The protein below binds the small molecule below.
Small molecule (SMILES): [H]/N=C(\N)c1ccc(/C=N/OCC(=O)O)cc1

Sequence of chain 1.A:
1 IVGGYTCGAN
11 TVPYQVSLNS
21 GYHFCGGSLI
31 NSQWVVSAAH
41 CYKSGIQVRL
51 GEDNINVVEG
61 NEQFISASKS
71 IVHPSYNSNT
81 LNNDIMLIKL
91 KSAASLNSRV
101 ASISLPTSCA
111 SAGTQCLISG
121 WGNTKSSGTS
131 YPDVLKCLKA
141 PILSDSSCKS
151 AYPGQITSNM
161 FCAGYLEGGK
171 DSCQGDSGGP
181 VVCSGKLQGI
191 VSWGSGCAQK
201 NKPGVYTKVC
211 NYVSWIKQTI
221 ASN

Binding-site contacts:
Ligand atom C8 contacts residue GLY175 of chain 1.A at 3.8 Å.
Ligand atom C10 contacts residue GLY194 of chain 1.A at 3.4 Å.
Ligand atom C1 contacts residue SER172 of chain 1.A at 3.3 Å.
Ligand atom C1 contacts residue TRP193 of chain 1.A at 3.8 Å (hydrophobic).
Ligand atom N3 contacts residue GLY194 of chain 1.A at 3.8 Å.
Ligand atom N3 contacts residue GLY196 of chain 1.A at 2.9 Å (h-bond).
Ligand atom C10 contacts residue GLY196 of chain 1.A at 3.4 Å.
Ligand atom C10 contacts residue GLN174 of chain 1.A at 3.9 Å.
Ligand atom C2 contacts residue TRP193 of chain 1.A at 3.7 Å (hydrophobic).
Ligand atom C1 contacts residue ASP171 of chain 1.A at 3.5 Å.
Ligand atom O2 contacts residue SER177 of chain 1.A at 2.7 Å (h-bond).
Ligand atom N1 contacts residue ASP171 of chain 1.A at 2.9 Å (salt-bridge).
Ligand atom N3 contacts residue SER172 of chain 1.A at 3.5 Å (h-bond).
Ligand atom C9 contacts residue GLN174 of chain 1.A at 3.3 Å.
Ligand atom C6 contacts residue SER177 of chain 1.A at 3.1 Å.
Ligand atom N3 contacts residue CYS197 of chain 1.A at 3.8 Å.
Ligand atom C8 contacts residue SER177 of chain 1.A at 3.7 Å.
Ligand atom O1 contacts residue SER177 of chain 1.A at 3.4 Å (h-bond).
Ligand atom O2 contacts residue GLN174 of chain 1.A at 3.6 Å.
Ligand atom C1 contacts residue GLY196 of chain 1.A at 3.9 Å.
Ligand atom C6 contacts residue SER192 of chain 1.A at 3.8 Å.
Ligand atom C4 contacts residue SER177 of chain 1.A at 3.9 Å.
Ligand atom N3 contacts residue ASP171 of chain 1.A at 2.8 Å (salt-bridge).
Ligand atom N1 contacts residue TRP193 of chain 1.A at 3.9 Å.
Ligand atom O1 contacts residue HIS40 of chain 1.A at 3.9 Å.
Ligand atom O2 contacts residue GLY175 of chain 1.A at 2.9 Å (h-bond).
Ligand atom C4 contacts residue VAL191 of chain 1.A at 3.7 Å (hydrophobic).
Ligand atom C10 contacts residue TRP193 of chain 1.A at 3.8 Å (hydrophobic).
Ligand atom N2 contacts residue SER177 of chain 1.A at 3.6 Å (h-bond).
Ligand atom C3 contacts residue TRP193 of chain 1.A at 3.9 Å (hydrophobic).
Ligand atom C4 contacts residue SER192 of chain 1.A at 3.9 Å.
Ligand atom C2 contacts residue GLY194 of chain 1.A at 3.7 Å.
Ligand atom C3 contacts residue VAL191 of chain 1.A at 3.8 Å (hydrophobic).
Ligand atom N1 contacts residue GLY204 of chain 1.A at 3.3 Å.
Ligand atom N1 contacts residue SER172 of chain 1.A at 2.9 Å (h-bond).
Ligand atom N2 contacts residue GLN174 of chain 1.A at 3.7 Å.
Ligand atom C3 contacts residue SER172 of chain 1.A at 3.8 Å.
Ligand atom C9 contacts residue GLY194 of chain 1.A at 3.9 Å.
Ligand atom C4 contacts residue TRP193 of chain 1.A at 3.9 Å (hydrophobic).
Ligand atom C7 contacts residue GLN174 of chain 1.A at 3.8 Å.